This small molecule binds to this protein.
Small molecule (SMILES): Cc1cc(C)c(NC(=O)[C@H]2C[C@@H]3CC[C@H]2C3)c(C)c1

Sequence of chain 1.A:
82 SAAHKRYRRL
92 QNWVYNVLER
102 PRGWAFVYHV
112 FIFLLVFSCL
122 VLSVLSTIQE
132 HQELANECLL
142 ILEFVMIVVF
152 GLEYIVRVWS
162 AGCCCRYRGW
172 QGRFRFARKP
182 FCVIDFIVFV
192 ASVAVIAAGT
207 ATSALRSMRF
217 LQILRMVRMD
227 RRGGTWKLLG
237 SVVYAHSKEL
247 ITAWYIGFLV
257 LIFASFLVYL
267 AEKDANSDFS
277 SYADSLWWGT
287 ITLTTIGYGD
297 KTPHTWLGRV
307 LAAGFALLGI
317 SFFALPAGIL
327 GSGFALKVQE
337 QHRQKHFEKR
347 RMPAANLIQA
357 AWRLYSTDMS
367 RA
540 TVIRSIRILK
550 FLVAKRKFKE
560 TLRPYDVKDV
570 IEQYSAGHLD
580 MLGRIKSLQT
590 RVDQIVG

Binding-site contacts:
Ligand atom N02 contacts residue SER317 of chain 1.A at 4.0 Å.
Ligand atom C04 contacts residue LEU326 of chain 1.G at 3.7 Å (hydrophobic).
Ligand atom N02 contacts residue LEU313 of chain 1.A at 3.0 Å (h-bond).
Ligand atom C16 contacts residue PHE319 of chain 1.G at 4.3 Å (hydrophobic).
Ligand atom C06 contacts residue PRO322 of chain 1.G at 4.2 Å (hydrophobic).
Ligand atom C09 contacts residue PHE318 of chain 1.A at 3.4 Å (hydrophobic).
Ligand atom C12 contacts residue PRO322 of chain 1.G at 4.1 Å (hydrophobic).
Ligand atom C16 contacts residue TRP250 of chain 1.G at 4.0 Å (hydrophobic).
Ligand atom C19 contacts residue TRP250 of chain 1.G at 3.9 Å (hydrophobic).
Ligand atom C10 contacts residue PRO322 of chain 1.G at 3.9 Å (hydrophobic).
Ligand atom O01 contacts residue TRP250 of chain 1.G at 2.3 Å (h-bond).
Ligand atom C15 contacts residue TRP250 of chain 1.G at 3.9 Å (hydrophobic).
Ligand atom C17 contacts residue SER317 of chain 1.A at 3.5 Å.
Ligand atom C12 contacts residue TRP250 of chain 1.G at 4.1 Å (hydrophobic).
Ligand atom C13 contacts residue TRP250 of chain 1.G at 3.9 Å (hydrophobic).
Ligand atom C18 contacts residue LEU313 of chain 1.A at 4.3 Å (hydrophobic).
Ligand atom C14 contacts residue PHE319 of chain 1.G at 3.9 Å (hydrophobic).
Ligand atom C19 contacts residue PHE319 of chain 1.G at 3.8 Å (hydrophobic).
Ligand atom C06 contacts residue SER317 of chain 1.A at 4.0 Å.
Ligand atom C18 contacts residue TRP250 of chain 1.G at 4.3 Å (hydrophobic).
Ligand atom C17 contacts residue LEU313 of chain 1.A at 4.2 Å (hydrophobic).
Ligand atom C08 contacts residue LEU314 of chain 1.A at 3.4 Å (hydrophobic).
Ligand atom C11 contacts residue LEU313 of chain 1.A at 3.4 Å (hydrophobic).
Ligand atom N02 contacts residue TRP250 of chain 1.G at 4.1 Å.
Ligand atom C10 contacts residue SER317 of chain 1.A at 4.1 Å.
Ligand atom C09 contacts residue LEU326 of chain 1.G at 4.0 Å (hydrophobic).
Ligand atom C12 contacts residue LEU313 of chain 1.A at 4.0 Å (hydrophobic).
Ligand atom C17 contacts residue PHE319 of chain 1.G at 3.9 Å (hydrophobic).
Ligand atom C07 contacts residue LEU326 of chain 1.G at 3.4 Å (hydrophobic).
Ligand atom C17 contacts residue PRO322 of chain 1.G at 3.3 Å (hydrophobic).
Ligand atom C13 contacts residue LEU313 of chain 1.A at 4.0 Å (hydrophobic).
Ligand atom C07 contacts residue PRO322 of chain 1.G at 3.9 Å (hydrophobic).
Ligand atom C08 contacts residue PHE318 of chain 1.A at 3.7 Å (hydrophobic).
Ligand atom C03 contacts residue LEU314 of chain 1.A at 4.3 Å (hydrophobic).
Ligand atom C11 contacts residue TRP250 of chain 1.G at 3.8 Å (hydrophobic).
Ligand atom C10 contacts residue TRP250 of chain 1.G at 3.4 Å (hydrophobic).
Ligand atom C05 contacts residue TRP250 of chain 1.G at 4.1 Å (hydrophobic).
Ligand atom C14 contacts residue TRP250 of chain 1.G at 4.0 Å (hydrophobic).
Ligand atom O01 contacts residue PRO322 of chain 1.G at 3.5 Å.
Ligand atom C10 contacts residue LEU313 of chain 1.A at 4.4 Å (hydrophobic).

Sequence of chain 1.G:
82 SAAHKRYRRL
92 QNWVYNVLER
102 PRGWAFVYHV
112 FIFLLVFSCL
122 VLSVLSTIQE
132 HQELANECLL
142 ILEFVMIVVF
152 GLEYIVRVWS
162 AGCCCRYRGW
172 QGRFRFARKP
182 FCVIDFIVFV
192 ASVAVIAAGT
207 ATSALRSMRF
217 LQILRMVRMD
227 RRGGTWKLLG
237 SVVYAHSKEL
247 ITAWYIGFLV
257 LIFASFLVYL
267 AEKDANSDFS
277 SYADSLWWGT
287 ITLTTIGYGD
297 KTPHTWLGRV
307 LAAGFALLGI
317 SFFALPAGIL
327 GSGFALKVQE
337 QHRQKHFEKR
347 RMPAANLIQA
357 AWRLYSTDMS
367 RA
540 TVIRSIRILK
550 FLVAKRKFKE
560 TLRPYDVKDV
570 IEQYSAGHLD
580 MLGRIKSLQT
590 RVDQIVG